Sequence of chain 1.O:
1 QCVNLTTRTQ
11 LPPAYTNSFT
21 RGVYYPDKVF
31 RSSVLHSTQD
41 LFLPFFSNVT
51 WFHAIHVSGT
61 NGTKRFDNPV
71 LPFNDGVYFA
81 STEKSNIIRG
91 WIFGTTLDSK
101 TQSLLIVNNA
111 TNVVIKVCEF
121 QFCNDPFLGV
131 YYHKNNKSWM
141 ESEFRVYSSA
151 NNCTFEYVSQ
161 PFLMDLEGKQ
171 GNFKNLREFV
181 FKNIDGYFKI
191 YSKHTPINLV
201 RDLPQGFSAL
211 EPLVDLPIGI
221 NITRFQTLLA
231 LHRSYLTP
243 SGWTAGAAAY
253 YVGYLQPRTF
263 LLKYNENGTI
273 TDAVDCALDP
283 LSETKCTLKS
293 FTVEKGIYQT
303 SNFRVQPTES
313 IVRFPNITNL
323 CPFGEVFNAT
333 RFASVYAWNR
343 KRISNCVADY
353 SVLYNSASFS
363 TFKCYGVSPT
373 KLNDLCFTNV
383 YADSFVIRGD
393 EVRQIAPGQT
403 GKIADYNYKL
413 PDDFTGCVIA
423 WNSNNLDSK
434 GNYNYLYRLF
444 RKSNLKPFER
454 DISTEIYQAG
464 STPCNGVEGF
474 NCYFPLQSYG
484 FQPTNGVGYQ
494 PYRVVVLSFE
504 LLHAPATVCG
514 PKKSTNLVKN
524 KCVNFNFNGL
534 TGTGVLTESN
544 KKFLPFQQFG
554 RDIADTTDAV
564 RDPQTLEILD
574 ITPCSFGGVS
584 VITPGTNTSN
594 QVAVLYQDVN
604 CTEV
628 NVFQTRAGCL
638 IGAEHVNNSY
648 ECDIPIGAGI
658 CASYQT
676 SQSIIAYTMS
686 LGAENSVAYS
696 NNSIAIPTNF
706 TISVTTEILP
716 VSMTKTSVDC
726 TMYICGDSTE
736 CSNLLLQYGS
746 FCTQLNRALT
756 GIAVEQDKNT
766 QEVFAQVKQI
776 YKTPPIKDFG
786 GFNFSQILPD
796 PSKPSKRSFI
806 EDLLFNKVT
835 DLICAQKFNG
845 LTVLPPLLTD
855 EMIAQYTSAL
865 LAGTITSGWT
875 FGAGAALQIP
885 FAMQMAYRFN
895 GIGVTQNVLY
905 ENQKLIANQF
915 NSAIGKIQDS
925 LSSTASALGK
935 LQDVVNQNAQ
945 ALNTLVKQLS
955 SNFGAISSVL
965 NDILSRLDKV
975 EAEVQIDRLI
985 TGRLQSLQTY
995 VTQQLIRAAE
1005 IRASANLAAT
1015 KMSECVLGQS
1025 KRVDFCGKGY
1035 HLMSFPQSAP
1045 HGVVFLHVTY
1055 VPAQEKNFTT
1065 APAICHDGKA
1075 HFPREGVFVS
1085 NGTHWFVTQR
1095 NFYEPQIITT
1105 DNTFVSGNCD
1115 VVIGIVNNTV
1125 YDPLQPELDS

Binding-site contacts:
Ligand atom C6 contacts residue GLN791 of chain 1.O at 3.8 Å.
Ligand atom C4 contacts residue ASN788 of chain 1.O at 4.2 Å.
Ligand atom N2 contacts residue ASN788 of chain 1.O at 2.9 Å (h-bond).
Ligand atom C1 contacts residue SER790 of chain 1.O at 3.2 Å.
Ligand atom C2 contacts residue ASN788 of chain 1.O at 2.4 Å.
Ligand atom C5 contacts residue SER790 of chain 1.O at 3.6 Å.
Ligand atom C2 contacts residue SER790 of chain 1.O at 4.3 Å.
Ligand atom C1 contacts residue ASN788 of chain 1.O at 1.4 Å.
Ligand atom C3 contacts residue SER790 of chain 1.O at 4.5 Å.
Ligand atom C8 contacts residue ASN788 of chain 1.O at 4.2 Å.
Ligand atom C3 contacts residue ASN788 of chain 1.O at 3.8 Å.
Ligand atom O6 contacts residue GLN791 of chain 1.O at 2.7 Å (h-bond).
Ligand atom O5 contacts residue GLN791 of chain 1.O at 4.5 Å.
Ligand atom O7 contacts residue ASN788 of chain 1.O at 2.5 Å (h-bond).
Ligand atom C7 contacts residue ASN788 of chain 1.O at 3.0 Å.
Ligand atom O5 contacts residue ASN788 of chain 1.O at 2.3 Å (h-bond).
Ligand atom O6 contacts residue ASN788 of chain 1.O at 4.4 Å.
Ligand atom C6 contacts residue SER790 of chain 1.O at 4.5 Å.
Ligand atom O5 contacts residue SER790 of chain 1.O at 3.5 Å (h-bond).
Ligand atom C5 contacts residue ASN788 of chain 1.O at 3.6 Å.

The protein below binds the small molecule below.
Small molecule (SMILES): CC(=O)N[C@H]1[C@H](O[C@H]2[C@H](O)[C@@H](NC(C)=O)CO[C@@H]2CO)O[C@H](CO)[C@@H](O)[C@@H]1O